The protein below binds the small molecule below.
Small molecule (SMILES): COc1ccc2[nH]c(C(=O)NS(=O)(=O)c3ccc(C)cn3)cc2c1

Sequence of chain 1.A:
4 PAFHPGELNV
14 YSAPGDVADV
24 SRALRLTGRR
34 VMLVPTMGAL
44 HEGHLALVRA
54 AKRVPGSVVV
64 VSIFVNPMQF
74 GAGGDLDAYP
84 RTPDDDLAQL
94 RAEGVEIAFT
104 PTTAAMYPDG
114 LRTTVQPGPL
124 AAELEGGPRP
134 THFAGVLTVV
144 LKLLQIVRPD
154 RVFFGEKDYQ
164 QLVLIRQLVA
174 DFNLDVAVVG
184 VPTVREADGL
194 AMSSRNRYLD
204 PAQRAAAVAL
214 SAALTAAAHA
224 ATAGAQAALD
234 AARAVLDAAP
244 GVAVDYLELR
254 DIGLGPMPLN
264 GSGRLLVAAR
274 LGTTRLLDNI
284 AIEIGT

Binding-site contacts:
Ligand atom CAK contacts residue GLY158 of chain 1.A at 3.8 Å.
Ligand atom OAP contacts residue GLY46 of chain 1.A at 3.6 Å.
Ligand atom OAE contacts residue HIS47 of chain 1.A at 3.0 Å (h-bond).
Ligand atom OAD contacts residue EDO1 of chain 1.H at 2.6 Å (h-bond).
Ligand atom CAF contacts residue TYR82 of chain 1.A at 3.5 Å (hydrophobic).
Ligand atom OAP contacts residue PRO185 of chain 1.A at 3.5 Å (h-bond).
Ligand atom CAJ contacts residue ASP161 of chain 1.A at 3.6 Å.
Ligand atom SAX contacts residue EDO1 of chain 1.H at 3.7 Å.
Ligand atom NAM contacts residue GLN164 of chain 1.A at 3.4 Å (h-bond).
Ligand atom SAX contacts residue HIS47 of chain 1.A at 3.7 Å.
Ligand atom CAI contacts residue MET195 of chain 1.A at 3.2 Å (hydrophobic).
Ligand atom OAP contacts residue THR186 of chain 1.A at 3.6 Å.
Ligand atom OAD contacts residue THR39 of chain 1.A at 3.7 Å.
Ligand atom CAB contacts residue ASP161 of chain 1.A at 3.9 Å.
Ligand atom OAD contacts residue PRO38 of chain 1.A at 3.3 Å (h-bond).
Ligand atom NAM contacts residue EDO1 of chain 1.H at 3.7 Å.
Ligand atom CAS contacts residue GLY46 of chain 1.A at 3.4 Å.
Ligand atom CAA contacts residue PRO185 of chain 1.A at 3.2 Å (hydrophobic).
Ligand atom CAG contacts residue TYR82 of chain 1.A at 3.4 Å (hydrophobic).
Ligand atom CAA contacts residue GLY46 of chain 1.A at 3.4 Å.
Ligand atom CAI contacts residue HIS44 of chain 1.A at 3.7 Å.
Ligand atom CAW contacts residue HIS44 of chain 1.A at 3.5 Å.
Ligand atom CAJ contacts residue GLN164 of chain 1.A at 3.2 Å.
Ligand atom NAM contacts residue ASP161 of chain 1.A at 3.7 Å.
Ligand atom CAA contacts residue VAL184 of chain 1.A at 3.7 Å (hydrophobic).
Ligand atom CAU contacts residue HIS47 of chain 1.A at 3.7 Å.
Ligand atom CAA contacts residue LEU50 of chain 1.A at 3.8 Å (hydrophobic).
Ligand atom CAA contacts residue VAL187 of chain 1.A at 3.8 Å (hydrophobic).
Ligand atom OAE contacts residue MET40 of chain 1.A at 3.0 Å (h-bond).
Ligand atom OAC contacts residue HIS47 of chain 1.A at 3.3 Å (h-bond).
Ligand atom OAP contacts residue VAL187 of chain 1.A at 3.0 Å (h-bond).
Ligand atom CAI contacts residue LYS160 of chain 1.A at 3.7 Å.
Ligand atom OAE contacts residue THR39 of chain 1.A at 3.6 Å.
Ligand atom CAK contacts residue GLY46 of chain 1.A at 3.3 Å.
Ligand atom CAT contacts residue EDO1 of chain 1.H at 3.7 Å.
Ligand atom CAQ contacts residue HIS47 of chain 1.A at 3.2 Å.
Ligand atom CAH contacts residue GLY46 of chain 1.A at 3.7 Å.
Ligand atom CAH contacts residue VAL187 of chain 1.A at 3.8 Å (hydrophobic).
Ligand atom NAN contacts residue HIS47 of chain 1.A at 3.3 Å (h-bond).
Ligand atom NAO contacts residue HIS44 of chain 1.A at 3.5 Å.